Sequence of chain 1.A:
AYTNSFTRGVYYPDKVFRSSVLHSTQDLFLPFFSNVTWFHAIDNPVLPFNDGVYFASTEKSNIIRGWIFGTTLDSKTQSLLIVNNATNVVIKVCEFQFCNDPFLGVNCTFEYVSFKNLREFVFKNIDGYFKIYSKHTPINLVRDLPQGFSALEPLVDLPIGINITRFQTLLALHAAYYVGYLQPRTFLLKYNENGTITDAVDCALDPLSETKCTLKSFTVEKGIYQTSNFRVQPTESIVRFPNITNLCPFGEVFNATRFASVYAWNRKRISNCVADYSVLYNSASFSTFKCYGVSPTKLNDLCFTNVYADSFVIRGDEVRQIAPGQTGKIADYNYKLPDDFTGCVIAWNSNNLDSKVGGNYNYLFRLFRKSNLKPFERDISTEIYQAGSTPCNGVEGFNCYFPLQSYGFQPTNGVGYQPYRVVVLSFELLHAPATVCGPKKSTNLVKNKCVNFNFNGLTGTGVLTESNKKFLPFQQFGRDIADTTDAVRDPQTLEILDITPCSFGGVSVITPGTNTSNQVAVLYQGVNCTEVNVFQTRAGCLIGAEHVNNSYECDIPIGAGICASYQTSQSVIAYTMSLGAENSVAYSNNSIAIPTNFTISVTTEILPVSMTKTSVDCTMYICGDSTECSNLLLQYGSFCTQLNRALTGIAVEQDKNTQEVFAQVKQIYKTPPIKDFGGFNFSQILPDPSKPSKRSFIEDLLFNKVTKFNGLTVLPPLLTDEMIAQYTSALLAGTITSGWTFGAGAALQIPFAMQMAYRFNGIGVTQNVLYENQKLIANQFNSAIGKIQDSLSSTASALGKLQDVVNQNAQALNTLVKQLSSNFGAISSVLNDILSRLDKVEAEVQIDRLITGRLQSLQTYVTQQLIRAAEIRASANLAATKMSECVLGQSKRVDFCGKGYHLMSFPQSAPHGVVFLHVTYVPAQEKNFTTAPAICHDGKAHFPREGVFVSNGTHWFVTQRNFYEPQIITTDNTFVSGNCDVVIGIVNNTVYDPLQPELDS

Sequence of chain 1.B:
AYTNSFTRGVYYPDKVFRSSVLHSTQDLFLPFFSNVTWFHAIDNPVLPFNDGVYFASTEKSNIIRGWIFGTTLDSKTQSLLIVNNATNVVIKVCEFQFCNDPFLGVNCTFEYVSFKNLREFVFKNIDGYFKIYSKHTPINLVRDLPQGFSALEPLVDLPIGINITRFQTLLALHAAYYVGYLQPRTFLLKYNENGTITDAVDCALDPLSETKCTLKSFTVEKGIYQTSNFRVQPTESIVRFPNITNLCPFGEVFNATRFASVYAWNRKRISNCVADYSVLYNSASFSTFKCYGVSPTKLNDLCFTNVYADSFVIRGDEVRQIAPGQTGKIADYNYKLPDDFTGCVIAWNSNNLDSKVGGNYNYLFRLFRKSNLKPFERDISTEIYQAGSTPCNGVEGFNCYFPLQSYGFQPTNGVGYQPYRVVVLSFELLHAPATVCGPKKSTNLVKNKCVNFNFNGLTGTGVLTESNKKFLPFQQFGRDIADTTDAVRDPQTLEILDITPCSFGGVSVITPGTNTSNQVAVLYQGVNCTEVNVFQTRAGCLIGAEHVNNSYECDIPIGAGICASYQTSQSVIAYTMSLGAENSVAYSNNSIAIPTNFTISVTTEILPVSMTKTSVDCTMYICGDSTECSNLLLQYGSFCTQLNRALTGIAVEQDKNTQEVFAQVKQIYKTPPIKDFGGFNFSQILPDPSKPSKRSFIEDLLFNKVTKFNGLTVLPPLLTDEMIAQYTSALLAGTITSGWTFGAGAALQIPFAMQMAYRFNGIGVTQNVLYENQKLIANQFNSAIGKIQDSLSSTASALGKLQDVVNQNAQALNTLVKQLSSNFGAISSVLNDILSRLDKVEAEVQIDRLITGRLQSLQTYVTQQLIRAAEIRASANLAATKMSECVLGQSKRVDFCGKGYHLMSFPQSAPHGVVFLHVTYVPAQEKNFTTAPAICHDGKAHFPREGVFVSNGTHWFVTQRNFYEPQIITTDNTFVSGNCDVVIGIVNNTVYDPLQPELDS

A small-molecule ligand and the protein it binds are described below.
Small molecule (SMILES): CC(=O)N[C@@H]1[C@@H](O)[C@H](O)[C@@H](CO)O[C@H]1O

Binding-site contacts:
Ligand atom C8 contacts residue GLY1129 of chain 1.A at 3.7 Å.
Ligand atom C8 contacts residue ASN707 of chain 1.A at 4.5 Å.
Ligand atom N2 contacts residue ASN707 of chain 1.A at 3.0 Å (h-bond).
Ligand atom C5 contacts residue ASN707 of chain 1.A at 3.7 Å.
Ligand atom C7 contacts residue ASN707 of chain 1.A at 3.3 Å.
Ligand atom C2 contacts residue ASN707 of chain 1.A at 2.5 Å.
Ligand atom C4 contacts residue ASN707 of chain 1.A at 4.2 Å.
Ligand atom O5 contacts residue ASP794 of chain 1.B at 4.3 Å.
Ligand atom C1 contacts residue ASN707 of chain 1.A at 1.5 Å.
Ligand atom C3 contacts residue ASN707 of chain 1.A at 3.8 Å.
Ligand atom O7 contacts residue ASN707 of chain 1.A at 3.3 Å (h-bond).
Ligand atom O5 contacts residue ASN707 of chain 1.A at 2.3 Å (h-bond).